Sequence of chain 1.G:
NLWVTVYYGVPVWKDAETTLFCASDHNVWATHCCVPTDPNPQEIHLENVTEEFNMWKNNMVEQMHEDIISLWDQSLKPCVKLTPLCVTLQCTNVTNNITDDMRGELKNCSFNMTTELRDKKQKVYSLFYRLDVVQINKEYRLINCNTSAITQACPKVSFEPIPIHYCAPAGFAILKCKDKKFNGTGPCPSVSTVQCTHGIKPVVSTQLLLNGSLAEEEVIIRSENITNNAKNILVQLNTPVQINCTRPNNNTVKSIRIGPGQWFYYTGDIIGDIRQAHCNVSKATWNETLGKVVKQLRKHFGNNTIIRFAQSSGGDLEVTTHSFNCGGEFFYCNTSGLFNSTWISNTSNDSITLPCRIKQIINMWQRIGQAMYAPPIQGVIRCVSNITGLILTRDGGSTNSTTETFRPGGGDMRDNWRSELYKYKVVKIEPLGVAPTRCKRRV

This protein binds this small molecule.
Small molecule (SMILES): CC(=O)N[C@@H]1[C@@H](O)[C@H](O)[C@@H](CO)O[C@H]1O

Binding-site contacts:
Ligand atom C4 contacts residue ASN130 of chain 1.G at 4.4 Å.
Ligand atom C3 contacts residue ASN130 of chain 1.G at 3.9 Å.
Ligand atom O5 contacts residue ASN130 of chain 1.G at 2.5 Å (h-bond).
Ligand atom C8 contacts residue LYS186 of chain 1.G at 4.2 Å.
Ligand atom C5 contacts residue ASN130 of chain 1.G at 3.8 Å.
Ligand atom N2 contacts residue ASN130 of chain 1.G at 3.0 Å (h-bond).
Ligand atom C1 contacts residue ASN130 of chain 1.G at 1.5 Å.
Ligand atom O7 contacts residue ASN130 of chain 1.G at 3.4 Å (h-bond).
Ligand atom C8 contacts residue THR129 of chain 1.G at 4.4 Å.
Ligand atom C8 contacts residue ASN130 of chain 1.G at 3.9 Å.
Ligand atom C2 contacts residue ASN130 of chain 1.G at 2.5 Å.
Ligand atom C7 contacts residue ASN130 of chain 1.G at 3.4 Å.
Ligand atom O5 contacts residue GLY141 of chain 1.G at 4.4 Å.